Binding-site contacts:
Ligand atom O6A contacts residue TRP202 of chain 1.B at 3.1 Å.
Ligand atom C2' contacts residue GLU62 of chain 1.B at 3.4 Å.
Ligand atom O3' contacts residue ALA169 of chain 1.B at 3.0 Å (h-bond).
Ligand atom C5' contacts residue ASP168 of chain 1.B at 3.4 Å.
Ligand atom O2B contacts residue HIS312 of chain 1.B at 2.7 Å (h-bond).
Ligand atom C4' contacts residue ASP168 of chain 1.B at 3.5 Å.
Ligand atom O51 contacts residue ASP168 of chain 1.B at 3.3 Å (salt-bridge).
Ligand atom O2' contacts residue GLU62 of chain 1.B at 2.8 Å (salt-bridge).
Ligand atom N1 contacts residue GLY144 of chain 1.B at 3.2 Å (h-bond).
Ligand atom N2 contacts residue GLN117 of chain 1.B at 2.9 Å (h-bond).
Ligand atom O31 contacts residue GLU271 of chain 1.B at 2.9 Å (salt-bridge).
Ligand atom C3' contacts residue GLU62 of chain 1.B at 3.5 Å.
Ligand atom C2 contacts residue GLN117 of chain 1.B at 3.2 Å.
Ligand atom O21 contacts residue ASP168 of chain 1.B at 2.6 Å (salt-bridge).
Ligand atom N2 contacts residue VAL83 of chain 1.B at 2.8 Å (h-bond).
Ligand atom C21 contacts residue ASP168 of chain 1.B at 3.3 Å.
Ligand atom O2A contacts residue ASP170 of chain 1.B at 3.1 Å (salt-bridge).
Ligand atom O31 contacts residue MSE323 of chain 1.B at 3.1 Å.
Ligand atom C31 contacts residue MSE323 of chain 1.B at 3.0 Å.
Ligand atom O6A contacts residue ASN248 of chain 1.B at 3.1 Å (h-bond).
Ligand atom O41 contacts residue ASN248 of chain 1.B at 2.4 Å (h-bond).
Ligand atom O6 contacts residue ASN85 of chain 1.B at 3.1 Å (h-bond).
Ligand atom N1 contacts residue GLN117 of chain 1.B at 2.6 Å (h-bond).
Ligand atom N7 contacts residue LYS60 of chain 1.B at 3.4 Å.
Ligand atom O1A contacts residue HIS319 of chain 1.B at 3.1 Å.
Ligand atom O3B contacts residue HIS319 of chain 1.B at 3.1 Å (h-bond).
Ligand atom C11 contacts residue ASP168 of chain 1.B at 3.1 Å.
Ligand atom C1' contacts residue PRO58 of chain 1.B at 3.3 Å (hydrophobic).
Ligand atom O21 contacts residue GLY250 of chain 1.B at 3.5 Å.
Ligand atom C8 contacts residue TYR268 of chain 1.B at 3.4 Å (hydrophobic).
Ligand atom N3 contacts residue MSE59 of chain 1.B at 3.5 Å (h-bond).
Ligand atom C6 contacts residue GLY144 of chain 1.B at 3.4 Å.
Ligand atom O2' contacts residue LYS60 of chain 1.B at 3.0 Å (salt-bridge).
Ligand atom O2B contacts residue ASP170 of chain 1.B at 2.9 Å (salt-bridge).
Ligand atom O3' contacts residue PRO58 of chain 1.B at 2.9 Å (h-bond).
Ligand atom O21 contacts residue LYS145 of chain 1.B at 3.3 Å (salt-bridge).
Ligand atom O6 contacts residue GLY144 of chain 1.B at 3.3 Å (h-bond).
Ligand atom O1A contacts residue TYR268 of chain 1.B at 2.4 Å (h-bond).
Ligand atom O4' contacts residue LYS145 of chain 1.B at 3.0 Å.
Ligand atom N1 contacts residue ASN85 of chain 1.B at 3.3 Å.

The protein below binds the small molecule below.
Small molecule (SMILES): Nc1nc2c(ncn2[C@@H]2O[C@H](CO[P](=O)(O)O[P](=O)(O)O[C@H]3O[C@H](CO)[C@@H](O)[C@H](O)[C@@H]3O)[C@@H](O)[C@H]2O)c(=O)[nH]1

Sequence of chain 1.B:
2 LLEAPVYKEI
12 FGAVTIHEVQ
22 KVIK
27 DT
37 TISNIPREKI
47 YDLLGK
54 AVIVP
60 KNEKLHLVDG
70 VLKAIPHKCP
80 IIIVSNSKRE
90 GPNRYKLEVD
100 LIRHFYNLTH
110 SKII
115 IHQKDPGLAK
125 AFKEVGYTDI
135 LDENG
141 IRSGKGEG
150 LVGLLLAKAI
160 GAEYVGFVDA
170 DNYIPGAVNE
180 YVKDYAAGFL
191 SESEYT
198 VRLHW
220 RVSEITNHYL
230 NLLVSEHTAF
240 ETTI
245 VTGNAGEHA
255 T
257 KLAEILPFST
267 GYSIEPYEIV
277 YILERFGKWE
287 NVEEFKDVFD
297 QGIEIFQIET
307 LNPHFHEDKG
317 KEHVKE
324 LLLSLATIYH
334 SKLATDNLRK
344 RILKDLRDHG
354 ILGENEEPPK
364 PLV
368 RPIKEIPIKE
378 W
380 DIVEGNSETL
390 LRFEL